This protein binds this small molecule.
Small molecule (SMILES): COC1=C(C)C(=O)C2=C(C1=O)[C@@H](COC(N)=O)[C@@]1(OC)[C@H]3N[C@H]3CN21

Binding-site contacts:
Ligand atom N12 contacts residue HIS279 of chain 1.D at 3.8 Å.
Ligand atom C7 contacts residue HIS279 of chain 1.D at 3.7 Å.
Ligand atom C6 contacts residue MSE183 of chain 1.D at 3.9 Å.
Ligand atom O7 contacts residue HIS279 of chain 1.D at 3.3 Å (h-bond).
Ligand atom C25 contacts residue VAL321 of chain 1.D at 3.9 Å (hydrophobic).
Ligand atom C7 contacts residue ASP280 of chain 1.D at 3.6 Å.
Ligand atom C3 contacts residue ASP130 of chain 1.D at 3.6 Å.
Ligand atom C9 contacts residue MSE183 of chain 1.D at 3.8 Å.
Ligand atom C8 contacts residue HIS279 of chain 1.D at 3.4 Å.
Ligand atom C2 contacts residue ASP130 of chain 1.D at 3.4 Å.
Ligand atom C24 contacts residue HIS276 of chain 1.D at 3.1 Å.
Ligand atom C11 contacts residue HIS276 of chain 1.D at 3.9 Å.
Ligand atom C7 contacts residue LEU325 of chain 1.D at 3.9 Å (hydrophobic).
Ligand atom C24 contacts residue ASP280 of chain 1.D at 2.9 Å.
Ligand atom N12 contacts residue HIS276 of chain 1.D at 3.3 Å.
Ligand atom O8 contacts residue MSE183 of chain 1.D at 3.5 Å.
Ligand atom O7 contacts residue ASP280 of chain 1.D at 2.5 Å (salt-bridge).
Ligand atom O5 contacts residue LEU328 of chain 1.D at 3.3 Å.
Ligand atom O8 contacts residue HIS279 of chain 1.D at 2.7 Å (h-bond).
Ligand atom C7 contacts residue MSE183 of chain 1.D at 3.5 Å.
Ligand atom N12 contacts residue ASN308 of chain 1.D at 2.8 Å (h-bond).
Ligand atom C10 contacts residue MSE183 of chain 1.D at 3.4 Å.
Ligand atom O11 contacts residue ASN308 of chain 1.D at 3.9 Å.
Ligand atom O10 contacts residue VAL186 of chain 1.D at 3.7 Å.
Ligand atom O5 contacts residue PHE133 of chain 1.D at 3.6 Å.
Ligand atom C8A contacts residue MSE183 of chain 1.D at 3.2 Å.
Ligand atom CM6 contacts residue PHE179 of chain 1.D at 3.5 Å (hydrophobic).
Ligand atom C4A contacts residue MSE183 of chain 1.D at 3.6 Å.
Ligand atom O8 contacts residue HIS276 of chain 1.D at 3.6 Å.
Ligand atom N2 contacts residue MSE183 of chain 1.D at 3.5 Å.
Ligand atom N2 contacts residue ALA182 of chain 1.D at 3.4 Å (h-bond).
Ligand atom C6 contacts residue PHE179 of chain 1.D at 3.8 Å (hydrophobic).
Ligand atom O11 contacts residue HIS276 of chain 1.D at 4.0 Å.
Ligand atom C24 contacts residue MSE183 of chain 1.D at 3.8 Å.
Ligand atom C8 contacts residue MSE183 of chain 1.D at 3.1 Å.
Ligand atom C24 contacts residue SAH1 of chain 1.M at 3.2 Å.
Ligand atom CM6 contacts residue ASP280 of chain 1.D at 4.0 Å.
Ligand atom O7 contacts residue HIS276 of chain 1.D at 3.9 Å.
Ligand atom C11 contacts residue ASN308 of chain 1.D at 3.7 Å.
Ligand atom N4 contacts residue LEU324 of chain 1.D at 3.7 Å.

Sequence of chain 1.D:
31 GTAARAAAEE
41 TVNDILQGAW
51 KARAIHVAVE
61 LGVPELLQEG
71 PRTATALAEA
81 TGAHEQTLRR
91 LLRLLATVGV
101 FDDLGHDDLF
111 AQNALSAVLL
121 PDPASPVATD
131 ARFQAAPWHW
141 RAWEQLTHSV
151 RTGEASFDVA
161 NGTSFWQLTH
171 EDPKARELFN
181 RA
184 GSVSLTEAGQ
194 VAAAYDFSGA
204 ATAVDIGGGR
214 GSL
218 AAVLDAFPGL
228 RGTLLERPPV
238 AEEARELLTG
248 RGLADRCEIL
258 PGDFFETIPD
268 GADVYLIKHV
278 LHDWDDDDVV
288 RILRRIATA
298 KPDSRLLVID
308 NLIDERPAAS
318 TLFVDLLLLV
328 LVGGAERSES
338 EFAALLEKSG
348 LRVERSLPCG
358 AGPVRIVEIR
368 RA